The small molecule below binds the protein below.
Small molecule (SMILES): CC(=O)N[C@@H]1[C@@H](O)[C@H](O)[C@@H](CO)O[C@H]1O

Sequence of chain 1.A:
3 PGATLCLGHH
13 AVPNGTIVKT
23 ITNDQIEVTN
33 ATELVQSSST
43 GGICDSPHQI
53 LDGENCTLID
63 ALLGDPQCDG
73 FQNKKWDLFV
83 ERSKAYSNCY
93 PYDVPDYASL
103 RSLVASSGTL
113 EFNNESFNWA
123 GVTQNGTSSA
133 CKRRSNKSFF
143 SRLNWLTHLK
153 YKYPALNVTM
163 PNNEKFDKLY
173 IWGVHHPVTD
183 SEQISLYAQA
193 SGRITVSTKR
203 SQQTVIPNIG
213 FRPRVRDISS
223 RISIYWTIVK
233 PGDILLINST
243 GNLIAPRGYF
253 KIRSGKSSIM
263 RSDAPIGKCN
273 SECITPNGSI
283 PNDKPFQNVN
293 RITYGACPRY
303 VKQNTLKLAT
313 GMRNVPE

Binding-site contacts:
Ligand atom C7 contacts residue ASN16 of chain 1.A at 3.4 Å.
Ligand atom O4 contacts residue NAG1 of chain 1.D at 4.0 Å.
Ligand atom C3 contacts residue NAG1 of chain 1.D at 4.1 Å.
Ligand atom N2 contacts residue ASN16 of chain 1.A at 2.6 Å (h-bond).
Ligand atom O7 contacts residue THR18 of chain 1.A at 3.6 Å (h-bond).
Ligand atom C3 contacts residue ASN16 of chain 1.A at 3.8 Å.
Ligand atom C2 contacts residue ASN16 of chain 1.A at 2.4 Å.
Ligand atom C5 contacts residue ASN16 of chain 1.A at 3.7 Å.
Ligand atom C8 contacts residue ASN16 of chain 1.A at 4.1 Å.
Ligand atom C4 contacts residue ASN16 of chain 1.A at 4.2 Å.
Ligand atom C1 contacts residue ASN16 of chain 1.A at 1.5 Å.
Ligand atom O5 contacts residue ASN16 of chain 1.A at 2.5 Å (h-bond).
Ligand atom O3 contacts residue NAG1 of chain 1.D at 4.4 Å.
Ligand atom O7 contacts residue ASN16 of chain 1.A at 3.7 Å.